Binding-site contacts:
Ligand atom C2 contacts residue HIB1 of chain 1.D at 3.9 Å.
Ligand atom O5 contacts residue PHE65 of chain 1.A at 4.3 Å.
Ligand atom C7 contacts residue ASN33 of chain 1.A at 3.8 Å.
Ligand atom O2 contacts residue GLY136 of chain 1.A at 3.8 Å.
Ligand atom O5 contacts residue HIB1 of chain 1.D at 3.3 Å (h-bond).
Ligand atom O3 contacts residue ASN33 of chain 1.A at 4.4 Å.
Ligand atom O2 contacts residue GLY132 of chain 1.A at 3.9 Å.
Ligand atom C6 contacts residue PHE65 of chain 1.A at 2.9 Å (hydrophobic).
Ligand atom O3 contacts residue GLY136 of chain 1.A at 3.2 Å.
Ligand atom C7 contacts residue GLY136 of chain 1.A at 3.4 Å.
Ligand atom O2 contacts residue MET133 of chain 1.A at 2.8 Å (h-bond).
Ligand atom C1 contacts residue MET133 of chain 1.A at 4.5 Å (hydrophobic).
Ligand atom C3 contacts residue HIB1 of chain 1.D at 4.4 Å.
Ligand atom C5 contacts residue HIB1 of chain 1.D at 4.1 Å.
Ligand atom C7 contacts residue LYS135 of chain 1.A at 2.9 Å.
Ligand atom O2 contacts residue TRP137 of chain 1.A at 3.5 Å (h-bond).
Ligand atom O3 contacts residue LYS135 of chain 1.A at 3.9 Å.
Ligand atom O2 contacts residue LYS135 of chain 1.A at 4.5 Å.
Ligand atom C1 contacts residue HIB1 of chain 1.D at 2.9 Å.
Ligand atom O1 contacts residue HIB1 of chain 1.D at 1.6 Å.
Ligand atom C6 contacts residue HIB1 of chain 1.D at 4.5 Å.
Ligand atom C3 contacts residue GLY136 of chain 1.A at 4.3 Å.
Ligand atom C5 contacts residue PHE65 of chain 1.A at 3.7 Å (hydrophobic).
Ligand atom O4 contacts residue ILE140 of chain 1.A at 4.3 Å.
Ligand atom O3 contacts residue TRP137 of chain 1.A at 4.3 Å.
Ligand atom C2 contacts residue MET133 of chain 1.A at 4.1 Å (hydrophobic).
Ligand atom C2 contacts residue GLY132 of chain 1.A at 4.2 Å.

This small molecule binds to this protein.
Small molecule (SMILES): CO[C@@H]1[C@@H](O)[C@H](C)O[C@@H](O)[C@@H]1O

Sequence of chain 1.A:
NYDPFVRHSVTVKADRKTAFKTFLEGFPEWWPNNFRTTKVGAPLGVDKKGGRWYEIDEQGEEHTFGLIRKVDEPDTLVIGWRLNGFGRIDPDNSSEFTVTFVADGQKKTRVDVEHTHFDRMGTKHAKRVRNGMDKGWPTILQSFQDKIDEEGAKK